Sequence of chain 2.A:
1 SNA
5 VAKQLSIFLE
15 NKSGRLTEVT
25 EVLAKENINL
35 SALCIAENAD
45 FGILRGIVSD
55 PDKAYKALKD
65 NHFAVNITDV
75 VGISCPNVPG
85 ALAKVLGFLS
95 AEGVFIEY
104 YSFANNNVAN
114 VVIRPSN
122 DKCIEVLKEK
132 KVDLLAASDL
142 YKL

Binding-site contacts:
Ligand atom O contacts residue ASN33 of chain 1.A at 3.4 Å (h-bond).
Ligand atom OXT contacts residue GLY84 of chain 2.A at 4.1 Å.
Ligand atom OXT contacts residue LEU86 of chain 2.A at 3.0 Å (h-bond).
Ligand atom O contacts residue GLY84 of chain 2.A at 3.9 Å.
Ligand atom ND1 contacts residue ALA112 of chain 2.A at 3.4 Å.
Ligand atom CB contacts residue CYS79 of chain 2.A at 4.1 Å (hydrophobic).
Ligand atom O contacts residue PRO83 of chain 2.A at 3.7 Å.
Ligand atom N contacts residue LEU34 of chain 1.A at 2.9 Å (h-bond).
Ligand atom N contacts residue VAL82 of chain 2.A at 3.8 Å.
Ligand atom ND1 contacts residue LEU34 of chain 1.A at 3.0 Å (h-bond).
Ligand atom CE1 contacts residue LEU34 of chain 1.A at 3.4 Å (hydrophobic).
Ligand atom CB contacts residue ALA112 of chain 2.A at 3.7 Å (hydrophobic).
Ligand atom C contacts residue LEU34 of chain 1.A at 4.1 Å (hydrophobic).
Ligand atom CA contacts residue LEU34 of chain 1.A at 4.0 Å (hydrophobic).
Ligand atom C contacts residue ALA85 of chain 2.A at 4.2 Å (hydrophobic).
Ligand atom CE1 contacts residue SER105 of chain 2.A at 3.9 Å.
Ligand atom CA contacts residue PRO80 of chain 2.A at 3.7 Å (hydrophobic).
Ligand atom N contacts residue ASN81 of chain 2.A at 2.7 Å (h-bond).
Ligand atom CG contacts residue LEU34 of chain 1.A at 3.8 Å (hydrophobic).
Ligand atom NE2 contacts residue LEU34 of chain 1.A at 4.0 Å.
Ligand atom CA contacts residue ASN33 of chain 1.A at 3.5 Å.
Ligand atom C contacts residue LEU86 of chain 2.A at 4.1 Å (hydrophobic).
Ligand atom CD2 contacts residue LEU34 of chain 1.A at 4.1 Å (hydrophobic).
Ligand atom NE2 contacts residue LEU86 of chain 2.A at 4.0 Å.
Ligand atom CG contacts residue ALA112 of chain 2.A at 3.6 Å (hydrophobic).
Ligand atom CB contacts residue PRO80 of chain 2.A at 3.6 Å (hydrophobic).
Ligand atom OXT contacts residue VAL82 of chain 2.A at 3.5 Å (h-bond).
Ligand atom OXT contacts residue ALA85 of chain 2.A at 3.5 Å (h-bond).
Ligand atom O contacts residue LEU34 of chain 1.A at 3.3 Å (h-bond).
Ligand atom CE1 contacts residue SER35 of chain 1.A at 4.1 Å.
Ligand atom CA contacts residue VAL82 of chain 2.A at 3.1 Å (hydrophobic).
Ligand atom NE2 contacts residue LEU37 of chain 1.A at 4.1 Å.
Ligand atom N contacts residue ASN33 of chain 1.A at 2.5 Å (h-bond).
Ligand atom CA contacts residue ASN81 of chain 2.A at 3.9 Å.
Ligand atom C contacts residue ASN33 of chain 1.A at 3.8 Å.
Ligand atom O contacts residue VAL82 of chain 2.A at 3.2 Å (h-bond).
Ligand atom CE1 contacts residue ALA112 of chain 2.A at 4.1 Å (hydrophobic).
Ligand atom C contacts residue VAL82 of chain 2.A at 3.0 Å (hydrophobic).
Ligand atom CD2 contacts residue LEU86 of chain 2.A at 3.5 Å (hydrophobic).
Ligand atom NE2 contacts residue SER105 of chain 2.A at 3.3 Å (h-bond).

The small molecule below binds the protein below.
Small molecule (SMILES): N[C@@H](Cc1c[nH]c[nH+]1)C(=O)O

Sequence of chain 1.A:
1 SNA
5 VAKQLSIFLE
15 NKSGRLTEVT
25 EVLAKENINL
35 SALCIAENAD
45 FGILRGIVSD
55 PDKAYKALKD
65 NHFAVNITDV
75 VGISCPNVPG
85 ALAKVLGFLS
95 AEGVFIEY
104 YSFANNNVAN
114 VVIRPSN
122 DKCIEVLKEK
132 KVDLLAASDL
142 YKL